Binding-site contacts:
Ligand atom C24 contacts residue PHE128 of chain 1.M at 3.8 Å (hydrophobic).
Ligand atom O5 contacts residue HIS161 of chain 1.E at 3.2 Å (h-bond).
Ligand atom C22 contacts residue PHE274 of chain 1.M at 3.5 Å (hydrophobic).
Ligand atom C24 contacts residue PHE274 of chain 1.M at 3.8 Å (hydrophobic).
Ligand atom C5M contacts residue VAL145 of chain 1.M at 3.6 Å (hydrophobic).
Ligand atom C16 contacts residue ILE146 of chain 1.M at 3.8 Å (hydrophobic).
Ligand atom C4 contacts residue TYR278 of chain 1.M at 3.5 Å (hydrophobic).
Ligand atom C7 contacts residue PRO270 of chain 1.M at 3.8 Å (hydrophobic).
Ligand atom O8 contacts residue ILE146 of chain 1.M at 3.5 Å.
Ligand atom O7 contacts residue GLY142 of chain 1.M at 3.5 Å.
Ligand atom C7M contacts residue ILE268 of chain 1.M at 3.8 Å (hydrophobic).
Ligand atom C25 contacts residue LEU121 of chain 1.M at 3.3 Å (hydrophobic).
Ligand atom C21 contacts residue MET129 of chain 1.M at 3.4 Å (hydrophobic).
Ligand atom C5M contacts residue HIS161 of chain 1.E at 3.6 Å.
Ligand atom O7 contacts residue GLU271 of chain 1.M at 3.6 Å (salt-bridge).
Ligand atom O8 contacts residue PRO270 of chain 1.M at 3.7 Å.
Ligand atom C22 contacts residue ALA277 of chain 1.M at 3.8 Å (hydrophobic).
Ligand atom O14 contacts residue MET124 of chain 1.M at 3.7 Å.
Ligand atom C5 contacts residue VAL145 of chain 1.M at 3.8 Å (hydrophobic).
Ligand atom O8 contacts residue PHE274 of chain 1.M at 3.8 Å.
Ligand atom C8 contacts residue ILE146 of chain 1.M at 3.8 Å (hydrophobic).
Ligand atom O12 contacts residue LEU294 of chain 1.M at 3.8 Å.
Ligand atom C19 contacts residue PHE128 of chain 1.M at 3.8 Å (hydrophobic).
Ligand atom O5 contacts residue TYR278 of chain 1.M at 3.6 Å.
Ligand atom O4 contacts residue HIS161 of chain 1.E at 2.7 Å (h-bond).
Ligand atom C7M contacts residue LYS269 of chain 1.M at 3.6 Å.
Ligand atom O8 contacts residue GLU271 of chain 1.M at 2.6 Å (salt-bridge).
Ligand atom C8 contacts residue PRO270 of chain 1.M at 3.5 Å (hydrophobic).
Ligand atom C24 contacts residue MET124 of chain 1.M at 3.8 Å (hydrophobic).
Ligand atom O4 contacts residue TYR278 of chain 1.M at 3.2 Å.
Ligand atom C4A contacts residue PRO270 of chain 1.M at 3.7 Å (hydrophobic).
Ligand atom O14 contacts residue ALA125 of chain 1.M at 3.8 Å.
Ligand atom C20 contacts residue MET129 of chain 1.M at 3.7 Å (hydrophobic).
Ligand atom C5M contacts residue CYS160 of chain 1.E at 3.4 Å (hydrophobic).
Ligand atom O4 contacts residue VAL145 of chain 1.M at 3.7 Å.
Ligand atom O1 contacts residue ILE146 of chain 1.M at 3.5 Å.
Ligand atom O5 contacts residue VAL145 of chain 1.M at 3.5 Å.
Ligand atom C8 contacts residue GLU271 of chain 1.M at 3.7 Å.
Ligand atom C8A contacts residue PRO270 of chain 1.M at 3.6 Å (hydrophobic).
Ligand atom C18 contacts residue PHE128 of chain 1.M at 3.5 Å (hydrophobic).

Sequence of chain 1.M:
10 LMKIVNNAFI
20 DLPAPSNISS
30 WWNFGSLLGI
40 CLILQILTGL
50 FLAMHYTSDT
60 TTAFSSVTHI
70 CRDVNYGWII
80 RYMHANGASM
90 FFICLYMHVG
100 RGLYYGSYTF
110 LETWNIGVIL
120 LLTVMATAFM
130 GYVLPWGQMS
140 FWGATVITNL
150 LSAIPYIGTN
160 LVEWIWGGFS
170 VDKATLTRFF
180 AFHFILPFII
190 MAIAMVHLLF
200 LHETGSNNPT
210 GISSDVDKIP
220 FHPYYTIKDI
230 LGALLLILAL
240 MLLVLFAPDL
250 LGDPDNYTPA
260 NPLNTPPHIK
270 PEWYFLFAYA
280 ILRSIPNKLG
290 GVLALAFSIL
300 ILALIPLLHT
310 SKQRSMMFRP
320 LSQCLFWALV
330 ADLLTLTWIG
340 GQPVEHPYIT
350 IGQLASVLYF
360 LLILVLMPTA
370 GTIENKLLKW

The small molecule below binds the protein below.
Small molecule (SMILES): C/C=C(C)/C=C/C=C[C@H](OC)[C@@H](C)[C@@H](OC)[C@@H](C)CCc1oc2c(O)c(OC)cc(OC)c2c(=O)c1C

Sequence of chain 1.E:
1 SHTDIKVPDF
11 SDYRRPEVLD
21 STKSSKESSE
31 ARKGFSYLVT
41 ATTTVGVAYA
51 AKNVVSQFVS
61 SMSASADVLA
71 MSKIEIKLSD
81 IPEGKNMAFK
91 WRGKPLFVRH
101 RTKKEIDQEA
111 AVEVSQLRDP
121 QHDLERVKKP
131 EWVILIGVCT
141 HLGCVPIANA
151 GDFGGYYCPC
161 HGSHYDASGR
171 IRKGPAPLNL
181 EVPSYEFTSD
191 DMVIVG